Sequence of chain 1.A:
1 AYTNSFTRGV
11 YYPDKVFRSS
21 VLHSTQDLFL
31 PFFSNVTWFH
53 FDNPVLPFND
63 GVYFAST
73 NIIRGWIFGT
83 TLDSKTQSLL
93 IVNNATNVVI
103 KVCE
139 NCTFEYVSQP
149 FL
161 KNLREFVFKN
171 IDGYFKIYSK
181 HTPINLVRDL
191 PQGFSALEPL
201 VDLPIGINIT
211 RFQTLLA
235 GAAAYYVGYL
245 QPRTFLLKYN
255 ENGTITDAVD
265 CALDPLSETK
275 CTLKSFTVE

Binding-site contacts:
Ligand atom O5 contacts residue ASN256 of chain 1.A at 2.4 Å (h-bond).
Ligand atom N2 contacts residue ASN256 of chain 1.A at 2.9 Å (h-bond).
Ligand atom C8 contacts residue GLU255 of chain 1.A at 3.6 Å.
Ligand atom C8 contacts residue ASN254 of chain 1.A at 3.6 Å.
Ligand atom C1 contacts residue ASN256 of chain 1.A at 1.4 Å.
Ligand atom O7 contacts residue ASN254 of chain 1.A at 3.7 Å.
Ligand atom O7 contacts residue ASN256 of chain 1.A at 3.1 Å (h-bond).
Ligand atom C7 contacts residue ASN256 of chain 1.A at 3.3 Å.
Ligand atom C2 contacts residue ASN256 of chain 1.A at 2.5 Å.
Ligand atom N2 contacts residue GLU255 of chain 1.A at 4.1 Å.
Ligand atom C8 contacts residue ASN256 of chain 1.A at 4.4 Å.
Ligand atom C4 contacts residue ASN256 of chain 1.A at 4.2 Å.
Ligand atom C3 contacts residue ASN256 of chain 1.A at 3.8 Å.
Ligand atom C7 contacts residue GLU255 of chain 1.A at 4.3 Å.
Ligand atom C7 contacts residue ASN254 of chain 1.A at 4.1 Å.
Ligand atom C5 contacts residue ASN256 of chain 1.A at 3.6 Å.

The protein below binds the small molecule below.
Small molecule (SMILES): CC(=O)N[C@@H]1[C@@H](O)[C@H](O)[C@@H](CO)O[C@H]1O